Binding-site contacts:
Ligand atom OP1 contacts residue TRP75 of chain 8.C at 3.9 Å.
Ligand atom C5' contacts residue LYS131 of chain 8.C at 4.2 Å.
Ligand atom OP1 contacts residue VAL14 of chain 9.D at 3.4 Å.
Ligand atom OP1 contacts residue SER73 of chain 8.C at 3.2 Å (h-bond).
Ligand atom O2' contacts residue VAL14 of chain 9.D at 4.3 Å.
Ligand atom P contacts residue TYR111 of chain 9.D at 4.5 Å.
Ligand atom C4' contacts residue ARG12 of chain 9.D at 3.6 Å.
Ligand atom C4' contacts residue TRP75 of chain 8.C at 4.5 Å (hydrophobic).
Ligand atom P contacts residue TRP75 of chain 8.C at 4.3 Å.
Ligand atom O3' contacts residue TRP75 of chain 8.C at 3.6 Å.
Ligand atom C2 contacts residue ARG12 of chain 9.D at 4.5 Å.
Ligand atom O2' contacts residue ARG12 of chain 9.D at 3.6 Å.
Ligand atom O2' contacts residue THR13 of chain 9.D at 3.8 Å.
Ligand atom C1' contacts residue ARG12 of chain 9.D at 3.9 Å.
Ligand atom O5' contacts residue TYR111 of chain 9.D at 4.4 Å.
Ligand atom C5' contacts residue ARG12 of chain 9.D at 4.3 Å.
Ligand atom O4' contacts residue ARG12 of chain 9.D at 4.0 Å.
Ligand atom O3' contacts residue THR13 of chain 9.D at 4.4 Å.
Ligand atom P contacts residue SER73 of chain 8.C at 4.1 Å.
Ligand atom OP1 contacts residue THR176 of chain 8.C at 3.4 Å (h-bond).
Ligand atom O2' contacts residue TYR111 of chain 9.D at 4.3 Å.
Ligand atom OP1 contacts residue TYR111 of chain 9.D at 3.6 Å (h-bond).
Ligand atom O2' contacts residue ASP11 of chain 9.D at 3.5 Å.
Ligand atom O2 contacts residue ARG12 of chain 9.D at 3.6 Å.
Ligand atom O5' contacts residue ARG12 of chain 9.D at 4.1 Å.
Ligand atom OP2 contacts residue SER73 of chain 8.C at 4.0 Å.
Ligand atom O5' contacts residue LYS131 of chain 8.C at 3.3 Å.

Sequence of chain 9.D:
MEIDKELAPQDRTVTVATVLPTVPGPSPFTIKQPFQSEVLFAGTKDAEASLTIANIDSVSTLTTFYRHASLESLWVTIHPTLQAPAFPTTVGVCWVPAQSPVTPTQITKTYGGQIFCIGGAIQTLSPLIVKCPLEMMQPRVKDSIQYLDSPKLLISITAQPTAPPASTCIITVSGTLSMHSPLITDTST

Sequence of chain 8.C:
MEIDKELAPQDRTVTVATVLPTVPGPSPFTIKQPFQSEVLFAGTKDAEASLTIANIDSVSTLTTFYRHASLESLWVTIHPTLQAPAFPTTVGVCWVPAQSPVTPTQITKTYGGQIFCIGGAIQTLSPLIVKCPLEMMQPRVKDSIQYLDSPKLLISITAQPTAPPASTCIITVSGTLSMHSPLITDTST

This protein binds this small molecule.
Small molecule (SMILES): Nc1ccn([C@@H]2O[C@H](CO[P](=O)(O)O[C@H]3[C@@H](O)[C@H](n4ccc(N)nc4=O)O[C@@H]3CO[P](=O)(O)O[C@H]3[C@@H](O)[C@H](n4ccc(N)nc4=O)O[C@@H]3CO)[C@@H](O)[C@H]2O)c(=O)n1